Sequence of chain 1.A:
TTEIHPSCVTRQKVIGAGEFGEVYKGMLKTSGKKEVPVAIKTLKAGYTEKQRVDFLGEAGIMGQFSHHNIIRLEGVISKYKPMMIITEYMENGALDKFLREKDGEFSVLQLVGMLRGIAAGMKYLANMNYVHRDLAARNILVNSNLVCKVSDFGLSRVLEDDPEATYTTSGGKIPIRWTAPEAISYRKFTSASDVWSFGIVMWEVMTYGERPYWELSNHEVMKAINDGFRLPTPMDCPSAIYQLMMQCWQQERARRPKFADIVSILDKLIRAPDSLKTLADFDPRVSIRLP

Binding-site contacts:
Ligand atom CL contacts residue ALA50 of chain 1.A at 3.4 Å.
Ligand atom CAB contacts residue THR98 of chain 1.A at 3.4 Å.
Ligand atom CAC contacts residue THR98 of chain 1.A at 3.5 Å.
Ligand atom FAP contacts residue ILE25 of chain 1.A at 3.6 Å.
Ligand atom CBG contacts residue SER162 of chain 1.A at 2.9 Å.
Ligand atom CAG contacts residue GLU99 of chain 1.A at 3.5 Å.
Ligand atom CAK contacts residue MET101 of chain 1.A at 3.4 Å (hydrophobic).
Ligand atom CBJ contacts residue ILE96 of chain 1.A at 3.5 Å (hydrophobic).
Ligand atom CL contacts residue ILE51 of chain 1.A at 3.6 Å.
Ligand atom CAE contacts residue ALA50 of chain 1.A at 3.8 Å (hydrophobic).
Ligand atom OBB contacts residue TYR100 of chain 1.A at 3.4 Å (h-bond).
Ligand atom CAV contacts residue GLU102 of chain 1.A at 3.3 Å.
Ligand atom CBC contacts residue MET101 of chain 1.A at 3.4 Å (hydrophobic).
Ligand atom CAG contacts residue LEU152 of chain 1.A at 3.7 Å (hydrophobic).
Ligand atom FAQ contacts residue ILE25 of chain 1.A at 3.6 Å.
Ligand atom CAT contacts residue TYR100 of chain 1.A at 3.6 Å (hydrophobic).
Ligand atom CAF contacts residue ALA50 of chain 1.A at 3.4 Å (hydrophobic).
Ligand atom CAG contacts residue THR98 of chain 1.A at 3.8 Å.
Ligand atom CBH contacts residue GLU69 of chain 1.A at 3.4 Å.
Ligand atom NAD contacts residue ALA50 of chain 1.A at 3.8 Å.
Ligand atom CAG contacts residue ALA50 of chain 1.A at 3.3 Å (hydrophobic).
Ligand atom CL contacts residue ILE96 of chain 1.A at 3.5 Å.
Ligand atom CBC contacts residue TYR100 of chain 1.A at 3.5 Å (hydrophobic).
Ligand atom NAD contacts residue THR98 of chain 1.A at 2.9 Å (h-bond).
Ligand atom CBC contacts residue GLY104 of chain 1.A at 3.8 Å.
Ligand atom CAK contacts residue GLY104 of chain 1.A at 3.6 Å.
Ligand atom CAW contacts residue GLU102 of chain 1.A at 3.8 Å.
Ligand atom CAK contacts residue ILE25 of chain 1.A at 3.9 Å (hydrophobic).
Ligand atom CL contacts residue THR98 of chain 1.A at 3.7 Å.
Ligand atom OBB contacts residue ILE25 of chain 1.A at 3.5 Å.
Ligand atom NAJ contacts residue TYR100 of chain 1.A at 3.7 Å.
Ligand atom CAL contacts residue GLY104 of chain 1.A at 3.7 Å.
Ligand atom CBJ contacts residue LYS52 of chain 1.A at 3.8 Å.
Ligand atom CAF contacts residue LEU152 of chain 1.A at 3.7 Å (hydrophobic).
Ligand atom CL contacts residue LYS52 of chain 1.A at 3.6 Å.
Ligand atom NAH contacts residue MET101 of chain 1.A at 3.0 Å (h-bond).
Ligand atom NAU contacts residue TYR100 of chain 1.A at 3.5 Å (h-bond).
Ligand atom CBI contacts residue GLU69 of chain 1.A at 3.6 Å.
Ligand atom CAI contacts residue MET101 of chain 1.A at 3.8 Å (hydrophobic).
Ligand atom NAJ contacts residue MET101 of chain 1.A at 2.8 Å (h-bond).

This small molecule binds to this protein.
Small molecule (SMILES): Cc1cccc(Cl)c1NC(=O)c1cnc(Nc2cc(C(=O)NC3CCNCC3)cc(C(F)(F)F)c2)s1